This small molecule binds to this protein.
Small molecule (SMILES): CC(=O)N[C@H]1[C@H](O[C@H]2[C@H](O)[C@@H](NC(C)=O)CO[C@@H]2CO)O[C@H](CO)[C@@H](O)[C@@H]1O

Sequence of chain 1.C:
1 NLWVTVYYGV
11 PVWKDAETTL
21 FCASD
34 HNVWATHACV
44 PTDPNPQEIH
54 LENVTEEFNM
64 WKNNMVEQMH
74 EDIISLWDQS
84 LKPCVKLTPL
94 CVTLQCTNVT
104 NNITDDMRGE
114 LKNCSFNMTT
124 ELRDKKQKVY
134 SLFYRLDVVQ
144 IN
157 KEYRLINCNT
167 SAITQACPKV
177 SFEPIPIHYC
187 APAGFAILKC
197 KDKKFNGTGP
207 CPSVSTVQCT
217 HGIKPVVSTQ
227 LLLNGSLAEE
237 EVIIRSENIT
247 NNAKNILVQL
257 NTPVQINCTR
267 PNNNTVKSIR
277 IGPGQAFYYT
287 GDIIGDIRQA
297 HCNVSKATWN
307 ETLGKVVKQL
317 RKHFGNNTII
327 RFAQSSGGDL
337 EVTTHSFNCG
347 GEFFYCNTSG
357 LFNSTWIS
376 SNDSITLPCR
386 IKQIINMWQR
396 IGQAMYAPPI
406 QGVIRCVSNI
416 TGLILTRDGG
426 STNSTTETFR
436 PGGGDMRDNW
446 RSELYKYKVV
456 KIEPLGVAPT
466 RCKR

Sequence of chain 1.A:
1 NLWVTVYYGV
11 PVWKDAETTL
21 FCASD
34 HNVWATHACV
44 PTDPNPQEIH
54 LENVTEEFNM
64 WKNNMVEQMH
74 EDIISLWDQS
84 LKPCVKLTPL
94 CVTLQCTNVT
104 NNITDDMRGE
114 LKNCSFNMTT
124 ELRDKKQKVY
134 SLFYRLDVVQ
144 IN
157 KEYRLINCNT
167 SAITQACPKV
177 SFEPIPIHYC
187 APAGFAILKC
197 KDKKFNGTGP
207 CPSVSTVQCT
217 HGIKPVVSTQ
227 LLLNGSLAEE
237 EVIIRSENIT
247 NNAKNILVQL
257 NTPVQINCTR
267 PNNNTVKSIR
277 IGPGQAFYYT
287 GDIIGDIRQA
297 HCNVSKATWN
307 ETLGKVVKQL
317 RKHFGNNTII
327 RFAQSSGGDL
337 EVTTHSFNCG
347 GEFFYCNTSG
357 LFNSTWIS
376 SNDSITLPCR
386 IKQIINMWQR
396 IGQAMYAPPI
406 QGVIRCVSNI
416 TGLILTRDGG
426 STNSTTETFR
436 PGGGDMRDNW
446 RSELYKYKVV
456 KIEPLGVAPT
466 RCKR

Binding-site contacts:
Ligand atom C5 contacts residue ARG160 of chain 1.C at 4.1 Å.
Ligand atom C7 contacts residue ASN165 of chain 1.C at 3.6 Å.
Ligand atom C8 contacts residue ARG276 of chain 1.A at 3.9 Å.
Ligand atom C8 contacts residue THR166 of chain 1.C at 3.9 Å.
Ligand atom N2 contacts residue THR166 of chain 1.C at 3.5 Å.
Ligand atom C8 contacts residue VAL142 of chain 1.C at 4.1 Å (hydrophobic).
Ligand atom C4 contacts residue ASN165 of chain 1.C at 4.4 Å.
Ligand atom C3 contacts residue ASN165 of chain 1.C at 3.9 Å.
Ligand atom C1 contacts residue ARG160 of chain 1.C at 4.2 Å.
Ligand atom C7 contacts residue THR166 of chain 1.C at 4.1 Å.
Ligand atom C2 contacts residue THR166 of chain 1.C at 4.4 Å.
Ligand atom O5 contacts residue ASN165 of chain 1.C at 2.4 Å (h-bond).
Ligand atom N2 contacts residue ASN165 of chain 1.C at 2.9 Å (h-bond).
Ligand atom O7 contacts residue ASN165 of chain 1.C at 3.9 Å.
Ligand atom C7 contacts residue ARG276 of chain 1.A at 3.7 Å.
Ligand atom O7 contacts residue ARG276 of chain 1.A at 3.2 Å (salt-bridge).
Ligand atom C5 contacts residue ASN165 of chain 1.C at 3.8 Å.
Ligand atom O5 contacts residue ARG160 of chain 1.C at 3.2 Å (salt-bridge).
Ligand atom C1 contacts residue ASN165 of chain 1.C at 1.5 Å.
Ligand atom O6 contacts residue ARG160 of chain 1.C at 3.8 Å.
Ligand atom C6 contacts residue VAL142 of chain 1.C at 4.2 Å (hydrophobic).
Ligand atom C6 contacts residue ARG160 of chain 1.C at 3.8 Å.
Ligand atom C8 contacts residue ILE162 of chain 1.C at 4.1 Å (hydrophobic).
Ligand atom C1 contacts residue THR166 of chain 1.C at 4.0 Å.
Ligand atom C2 contacts residue ASN165 of chain 1.C at 2.5 Å.